Sequence of chain 1.A:
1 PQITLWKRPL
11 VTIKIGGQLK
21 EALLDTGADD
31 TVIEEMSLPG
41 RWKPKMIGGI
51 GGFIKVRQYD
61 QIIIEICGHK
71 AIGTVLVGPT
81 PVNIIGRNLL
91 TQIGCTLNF

Sequence of chain 1.B:
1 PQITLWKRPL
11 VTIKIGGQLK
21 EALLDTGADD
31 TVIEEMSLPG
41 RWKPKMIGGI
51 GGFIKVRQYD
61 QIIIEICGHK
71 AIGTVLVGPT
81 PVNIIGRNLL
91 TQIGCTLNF

Binding-site contacts:
Ligand atom C17 contacts residue CKM1 of chain 1.E at 1.9 Å.
Ligand atom C27 contacts residue CKM1 of chain 1.E at 2.0 Å.
Ligand atom N19 contacts residue CKM1 of chain 1.E at 1.9 Å.
Ligand atom C1 contacts residue CKM1 of chain 1.E at 0.8 Å.
Ligand atom C12 contacts residue CKM1 of chain 1.E at 1.0 Å.
Ligand atom C7 contacts residue CKM1 of chain 1.E at 1.1 Å.
Ligand atom O5 contacts residue CKM1 of chain 1.E at 0.9 Å (h-bond).
Ligand atom C20 contacts residue CKM1 of chain 1.E at 3.2 Å.
Ligand atom S contacts residue CKM1 of chain 1.E at 1.3 Å (h-bond).
Ligand atom N contacts residue ASP25 of chain 1.A at 2.8 Å (salt-bridge).
Ligand atom N contacts residue CKM1 of chain 1.E at 0.2 Å (h-bond).
Ligand atom C contacts residue CKM1 of chain 1.E at 1.0 Å.
Ligand atom C1 contacts residue ASP25 of chain 1.A at 2.8 Å.
Ligand atom C15 contacts residue CKM1 of chain 1.E at 2.4 Å.
Ligand atom C28 contacts residue CKM1 of chain 1.E at 2.7 Å.
Ligand atom C10 contacts residue CKM1 of chain 1.E at 0.9 Å.
Ligand atom C2 contacts residue CKM1 of chain 1.E at 0.9 Å.
Ligand atom C38 contacts residue CKM1 of chain 1.E at 0.9 Å.
Ligand atom C8 contacts residue CKM1 of chain 1.E at 1.3 Å.
Ligand atom C18 contacts residue CKM1 of chain 1.E at 0.9 Å.
Ligand atom C14 contacts residue CKM1 of chain 1.E at 1.3 Å.
Ligand atom N contacts residue ASP25 of chain 1.B at 2.8 Å (salt-bridge).
Ligand atom C11 contacts residue CKM1 of chain 1.E at 1.7 Å.
Ligand atom F37 contacts residue CKM1 of chain 1.E at 2.8 Å.
Ligand atom O contacts residue ILE50 of chain 1.B at 2.9 Å (h-bond).
Ligand atom C4 contacts residue CKM1 of chain 1.E at 2.0 Å.
Ligand atom C7 contacts residue GLY48 of chain 1.A at 3.2 Å.
Ligand atom C16 contacts residue CKM1 of chain 1.E at 2.5 Å.
Ligand atom N3 contacts residue CKM1 of chain 1.E at 1.1 Å (h-bond).
Ligand atom N19 contacts residue GLY48 of chain 1.B at 2.9 Å (h-bond).
Ligand atom C13 contacts residue CKM1 of chain 1.E at 0.7 Å.
Ligand atom O5 contacts residue ILE50 of chain 1.A at 2.9 Å (h-bond).
Ligand atom O21 contacts residue ASP29 of chain 1.B at 2.9 Å (salt-bridge).
Ligand atom F contacts residue CKM1 of chain 1.E at 0.8 Å.
Ligand atom C9 contacts residue CKM1 of chain 1.E at 0.9 Å.
Ligand atom C39 contacts residue ASP25 of chain 1.B at 3.1 Å.
Ligand atom O contacts residue CKM1 of chain 1.E at 0.9 Å (h-bond).
Ligand atom C39 contacts residue CKM1 of chain 1.E at 1.6 Å.
Ligand atom C26 contacts residue CKM1 of chain 1.E at 3.0 Å.
Ligand atom C6 contacts residue CKM1 of chain 1.E at 1.2 Å.

This small molecule binds to this protein.
Small molecule (SMILES): C[C@@H]1CNC[C@H](CCc2c(F)cccc2NC(=O)CC(c2ccc(F)cc2)c2ccc(F)cc2)N1S(=O)(=O)c1ccccc1